Sequence of chain 1.A:
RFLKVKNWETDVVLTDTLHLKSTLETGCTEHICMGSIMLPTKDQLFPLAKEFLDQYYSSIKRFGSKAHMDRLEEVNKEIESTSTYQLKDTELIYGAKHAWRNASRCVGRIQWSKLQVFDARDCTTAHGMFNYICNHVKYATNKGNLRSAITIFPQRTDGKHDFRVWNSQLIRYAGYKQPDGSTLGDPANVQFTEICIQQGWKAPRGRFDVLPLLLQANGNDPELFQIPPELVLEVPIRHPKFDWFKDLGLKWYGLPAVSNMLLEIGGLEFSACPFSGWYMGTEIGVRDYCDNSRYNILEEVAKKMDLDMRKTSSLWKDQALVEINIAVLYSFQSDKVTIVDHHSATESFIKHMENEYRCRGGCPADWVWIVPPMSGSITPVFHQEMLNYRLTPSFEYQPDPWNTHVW

Binding-site contacts:
Ligand atom CD' contacts residue TYR410 of chain 1.A at 3.4 Å (hydrophobic).
Ligand atom CD contacts residue GLU296 of chain 1.A at 3.8 Å.
Ligand atom O3 contacts residue HEM1 of chain 1.F at 3.3 Å.
Ligand atom NH2 contacts residue HEM1 of chain 1.F at 3.7 Å.
Ligand atom O2 contacts residue GLY290 of chain 1.A at 2.9 Å (h-bond).
Ligand atom CA contacts residue HEM1 of chain 1.F at 3.1 Å.
Ligand atom CA' contacts residue HEM1 of chain 1.F at 3.4 Å.
Ligand atom CD' contacts residue MTL1 of chain 1.C at 3.7 Å.
Ligand atom N1 contacts residue HEM1 of chain 1.F at 3.6 Å.
Ligand atom CB contacts residue HEM1 of chain 1.F at 3.4 Å.
Ligand atom O2 contacts residue HEM1 of chain 1.F at 3.7 Å.
Ligand atom CB' contacts residue MTL1 of chain 1.C at 3.5 Å.
Ligand atom NE contacts residue HEM1 of chain 1.F at 3.7 Å.
Ligand atom C' contacts residue HEM1 of chain 1.F at 3.5 Å.
Ligand atom NE contacts residue GLU296 of chain 1.A at 2.9 Å (salt-bridge).
Ligand atom O contacts residue GLN182 of chain 1.A at 2.9 Å.
Ligand atom N2 contacts residue ARG185 of chain 1.A at 3.8 Å.
Ligand atom N1 contacts residue GLY290 of chain 1.A at 3.4 Å (h-bond).
Ligand atom CG contacts residue VAL271 of chain 1.A at 3.8 Å (hydrophobic).
Ligand atom N contacts residue HEM1 of chain 1.F at 2.8 Å (h-bond).
Ligand atom O2 contacts residue SER289 of chain 1.A at 3.2 Å.
Ligand atom O2 contacts residue PRO269 of chain 1.A at 3.4 Å (h-bond).
Ligand atom CG contacts residue HEM1 of chain 1.F at 3.7 Å.
Ligand atom O' contacts residue ARG185 of chain 1.A at 3.5 Å (salt-bridge).
Ligand atom O3 contacts residue GLY290 of chain 1.A at 3.1 Å (h-bond).
Ligand atom O contacts residue ARG185 of chain 1.A at 3.0 Å (salt-bridge).
Ligand atom NH2 contacts residue TRP291 of chain 1.A at 3.3 Å (h-bond).
Ligand atom C contacts residue ARG185 of chain 1.A at 3.6 Å.
Ligand atom C contacts residue GLN182 of chain 1.A at 3.8 Å.
Ligand atom N2 contacts residue VAL271 of chain 1.A at 3.5 Å.
Ligand atom O3 contacts residue PRO269 of chain 1.A at 3.5 Å.
Ligand atom O3 contacts residue TRP291 of chain 1.A at 3.0 Å (h-bond).
Ligand atom NH2 contacts residue GLU296 of chain 1.A at 3.0 Å (salt-bridge).
Ligand atom N2 contacts residue GLN182 of chain 1.A at 3.6 Å.
Ligand atom N' contacts residue MET40 of chain 1.A at 3.8 Å.
Ligand atom CZ contacts residue GLU296 of chain 1.A at 3.6 Å.
Ligand atom CG contacts residue GLU296 of chain 1.A at 3.8 Å.
Ligand atom CD contacts residue HEM1 of chain 1.F at 3.7 Å.
Ligand atom CB contacts residue VAL271 of chain 1.A at 3.5 Å (hydrophobic).
Ligand atom NZ' contacts residue MTL1 of chain 1.C at 3.4 Å.

This small molecule binds to this protein.
Small molecule (SMILES): N=C(NCCC[C@@H](NC(=O)[C@H](N)CCCCN)C(N)=O)NN(O)O